Sequence of chain 2.C:
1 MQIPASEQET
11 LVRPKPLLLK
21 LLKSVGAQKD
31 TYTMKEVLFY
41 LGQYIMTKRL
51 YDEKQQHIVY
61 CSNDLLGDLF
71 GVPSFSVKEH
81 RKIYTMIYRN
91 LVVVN

Binding-site contacts:
Ligand atom CL2 contacts residue LEU38 of chain 1.D at 3.2 Å.
Ligand atom C23 contacts residue VAL77 of chain 2.C at 3.6 Å (hydrophobic).
Ligand atom C38 contacts residue 6GG1 of chain 2.G at 3.1 Å.
Ligand atom C56 contacts residue GLY42 of chain 1.D at 3.6 Å.
Ligand atom CL2 contacts residue HIS80 of chain 1.D at 3.7 Å.
Ligand atom C46 contacts residue GLY42 of chain 1.D at 3.6 Å.
Ligand atom C12 contacts residue 6GG1 of chain 2.G at 3.8 Å.
Ligand atom C3 contacts residue TYR51 of chain 2.C at 3.6 Å (hydrophobic).
Ligand atom C56 contacts residue LEU38 of chain 1.D at 3.3 Å (hydrophobic).
Ligand atom C11 contacts residue VAL77 of chain 1.D at 3.3 Å (hydrophobic).
Ligand atom C17 contacts residue 6GG1 of chain 2.G at 3.5 Å.
Ligand atom C11 contacts residue HIS80 of chain 1.D at 3.6 Å.
Ligand atom CL2 contacts residue TYR84 of chain 1.D at 3.7 Å.
Ligand atom F contacts residue MET46 of chain 1.D at 3.5 Å.
Ligand atom C24 contacts residue 6GG1 of chain 2.G at 3.6 Å.
Ligand atom N16 contacts residue 6GG1 of chain 2.G at 3.1 Å (h-bond).
Ligand atom C9 contacts residue LEU38 of chain 1.D at 3.5 Å (hydrophobic).
Ligand atom C40 contacts residue ILE45 of chain 1.D at 3.6 Å (hydrophobic).
Ligand atom C39 contacts residue 6GG1 of chain 2.G at 3.5 Å.
Ligand atom C46 contacts residue LEU38 of chain 1.D at 3.2 Å (hydrophobic).
Ligand atom F contacts residue TYR51 of chain 1.D at 3.2 Å.
Ligand atom N49 contacts residue LEU38 of chain 1.D at 2.6 Å (h-bond).
Ligand atom C16 contacts residue 6GG1 of chain 2.G at 3.5 Å.
Ligand atom C59 contacts residue VAL77 of chain 1.D at 3.6 Å (hydrophobic).
Ligand atom C13 contacts residue 6GG1 of chain 2.G at 3.8 Å.
Ligand atom C23 contacts residue 6GG1 of chain 2.G at 3.5 Å.
Ligand atom O22 contacts residue 6GG1 of chain 2.G at 3.3 Å.
Ligand atom CL2 contacts residue ILE83 of chain 1.D at 3.6 Å.
Ligand atom O2 contacts residue PHE39 of chain 1.D at 3.7 Å.
Ligand atom F contacts residue ILE45 of chain 1.D at 3.2 Å.
Ligand atom C18 contacts residue 6GG1 of chain 2.G at 3.6 Å.
Ligand atom C5 contacts residue GLN56 of chain 2.C at 3.3 Å.
Ligand atom C19 contacts residue 6GG1 of chain 2.G at 3.0 Å.
Ligand atom C41 contacts residue MET46 of chain 2.C at 3.7 Å (hydrophobic).
Ligand atom C8 contacts residue LEU38 of chain 1.D at 3.4 Å (hydrophobic).
Ligand atom C10 contacts residue HIS80 of chain 1.D at 3.5 Å.
Ligand atom C16 contacts residue GLN56 of chain 2.C at 3.8 Å.
Ligand atom N49 contacts residue GLY42 of chain 1.D at 3.3 Å.
Ligand atom C10 contacts residue VAL77 of chain 1.D at 3.3 Å (hydrophobic).
Ligand atom C41 contacts residue GLY42 of chain 1.D at 3.7 Å.

Sequence of chain 1.D:
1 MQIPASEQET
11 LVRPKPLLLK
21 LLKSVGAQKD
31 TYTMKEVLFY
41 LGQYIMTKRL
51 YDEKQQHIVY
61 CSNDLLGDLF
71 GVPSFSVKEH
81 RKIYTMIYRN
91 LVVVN

The small molecule below binds the protein below.
Small molecule (SMILES): O=C(O)CCC(=O)NCCCCCCOC(=O)c1[nH]c2cc(Cl)ccc2c1-c1c(-c2ccc(F)cc2)ncn1Cc1ccc(Cl)cc1